This protein binds this small molecule.
Small molecule (SMILES): CC(=O)N[C@H]1[C@H](O[C@H]2[C@H](O)[C@@H](NC(C)=O)CO[C@@H]2CO)O[C@H](CO)[C@@H](O)[C@@H]1O

Sequence of chain 56.D:
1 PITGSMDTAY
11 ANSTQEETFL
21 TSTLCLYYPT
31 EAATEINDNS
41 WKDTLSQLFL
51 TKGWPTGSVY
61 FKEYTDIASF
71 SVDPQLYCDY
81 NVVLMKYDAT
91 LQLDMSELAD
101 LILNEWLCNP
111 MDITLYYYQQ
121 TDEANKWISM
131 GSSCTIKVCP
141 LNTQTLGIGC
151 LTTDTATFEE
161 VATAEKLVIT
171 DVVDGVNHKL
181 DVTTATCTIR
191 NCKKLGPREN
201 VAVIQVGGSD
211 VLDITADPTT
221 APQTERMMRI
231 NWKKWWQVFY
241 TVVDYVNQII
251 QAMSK

Binding-site contacts:
Ligand atom N2 contacts residue ASN12 of chain 56.D at 3.8 Å.
Ligand atom O7 contacts residue ASN12 of chain 56.D at 3.6 Å.
Ligand atom C1 contacts residue ASN12 of chain 56.D at 2.2 Å.
Ligand atom O5 contacts residue ASN12 of chain 56.D at 2.7 Å (h-bond).
Ligand atom C7 contacts residue ASN12 of chain 56.D at 3.9 Å.
Ligand atom C5 contacts residue ASN12 of chain 56.D at 4.1 Å.
Ligand atom C2 contacts residue ASN12 of chain 56.D at 3.3 Å.